Sequence of chain 23.A:
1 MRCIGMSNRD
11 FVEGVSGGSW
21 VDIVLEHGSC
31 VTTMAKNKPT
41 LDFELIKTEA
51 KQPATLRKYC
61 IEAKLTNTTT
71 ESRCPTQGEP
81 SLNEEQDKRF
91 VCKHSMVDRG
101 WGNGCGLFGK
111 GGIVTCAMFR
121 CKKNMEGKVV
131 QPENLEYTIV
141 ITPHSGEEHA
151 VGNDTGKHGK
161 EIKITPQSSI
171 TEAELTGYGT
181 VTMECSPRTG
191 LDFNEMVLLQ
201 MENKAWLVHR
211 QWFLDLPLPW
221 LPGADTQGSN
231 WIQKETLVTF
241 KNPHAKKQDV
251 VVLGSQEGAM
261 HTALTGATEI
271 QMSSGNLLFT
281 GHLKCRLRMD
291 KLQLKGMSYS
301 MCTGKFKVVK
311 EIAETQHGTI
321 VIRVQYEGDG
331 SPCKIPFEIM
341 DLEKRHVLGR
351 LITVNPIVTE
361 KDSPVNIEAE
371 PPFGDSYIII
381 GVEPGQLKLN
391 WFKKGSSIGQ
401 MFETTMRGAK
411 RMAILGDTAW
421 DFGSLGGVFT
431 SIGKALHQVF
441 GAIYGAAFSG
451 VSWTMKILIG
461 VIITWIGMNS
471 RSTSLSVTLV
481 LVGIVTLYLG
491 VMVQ

Binding-site contacts:
Ligand atom O7 contacts residue MET118 of chain 23.A at 3.5 Å.
Ligand atom C7 contacts residue MET118 of chain 23.A at 4.0 Å (hydrophobic).
Ligand atom O5 contacts residue ASN67 of chain 23.A at 2.4 Å (h-bond).
Ligand atom N2 contacts residue ASN67 of chain 23.A at 2.9 Å (h-bond).
Ligand atom C8 contacts residue PHE90 of chain 23.A at 4.0 Å (hydrophobic).
Ligand atom C2 contacts residue ASN67 of chain 23.A at 2.5 Å.
Ligand atom C1 contacts residue ASN67 of chain 23.A at 1.4 Å.
Ligand atom O7 contacts residue ASN67 of chain 23.A at 3.0 Å (h-bond).
Ligand atom C3 contacts residue ASN67 of chain 23.A at 3.8 Å.
Ligand atom C8 contacts residue MET118 of chain 23.A at 3.8 Å (hydrophobic).
Ligand atom C5 contacts residue ASN67 of chain 23.A at 3.7 Å.
Ligand atom C7 contacts residue ASN67 of chain 23.A at 3.2 Å.
Ligand atom C8 contacts residue ASN67 of chain 23.A at 4.0 Å.
Ligand atom C4 contacts residue ASN67 of chain 23.A at 4.2 Å.

The protein below binds the small molecule below.
Small molecule (SMILES): CC(=O)N[C@@H]1[C@@H](O)[C@H](O)[C@@H](CO)O[C@H]1O